Binding-site contacts:
Ligand atom O6 contacts residue ASP189 of chain 1.D at 2.9 Å (salt-bridge).
Ligand atom C3 contacts residue MG1 of chain 1.L at 3.0 Å.
Ligand atom C contacts residue MG1 of chain 1.L at 2.9 Å.
Ligand atom O2 contacts residue LYS161 of chain 1.D at 3.0 Å (salt-bridge).
Ligand atom O7 contacts residue LYS320 of chain 1.D at 3.1 Å (salt-bridge).
Ligand atom O7 contacts residue GLU53 of chain 2.A at 3.5 Å (salt-bridge).
Ligand atom O3 contacts residue KCX187 of chain 1.D at 2.4 Å (h-bond).
Ligand atom O6 contacts residue LYS163 of chain 1.D at 2.9 Å (salt-bridge).
Ligand atom O3P contacts residue LYS320 of chain 1.D at 2.9 Å (salt-bridge).
Ligand atom O3 contacts residue HIS280 of chain 1.D at 3.0 Å (h-bond).
Ligand atom P1 contacts residue THR58 of chain 2.A at 3.5 Å.
Ligand atom O2P contacts residue GLY389 of chain 1.D at 3.0 Å (h-bond).
Ligand atom O5P contacts residue LEU321 of chain 1.D at 3.3 Å.
Ligand atom O4 contacts residue SER365 of chain 1.D at 2.9 Å (h-bond).
Ligand atom O3P contacts residue GLY366 of chain 1.D at 3.5 Å.
Ligand atom O5P contacts residue ARG281 of chain 1.D at 3.0 Å (salt-bridge).
Ligand atom O6 contacts residue MG1 of chain 1.L at 2.1 Å.
Ligand atom C2 contacts residue MG1 of chain 1.L at 2.9 Å.
Ligand atom O1 contacts residue LYS161 of chain 1.D at 3.2 Å (salt-bridge).
Ligand atom O6 contacts residue GLU190 of chain 1.D at 3.0 Å (salt-bridge).
Ligand atom O3 contacts residue GLU190 of chain 1.D at 3.0 Å (salt-bridge).
Ligand atom O6P contacts residue SER365 of chain 1.D at 3.3 Å (h-bond).
Ligand atom O3 contacts residue MG1 of chain 1.L at 2.2 Å.
Ligand atom O2 contacts residue ASP189 of chain 1.D at 3.3 Å (salt-bridge).
Ligand atom O1P contacts residue LYS161 of chain 1.D at 3.3 Å.
Ligand atom C3 contacts residue KCX187 of chain 1.D at 3.0 Å.
Ligand atom O6P contacts residue HIS313 of chain 1.D at 2.8 Å (h-bond).
Ligand atom C contacts residue LYS161 of chain 1.D at 3.5 Å.
Ligand atom O2 contacts residue KCX187 of chain 1.D at 3.4 Å (h-bond).
Ligand atom O1P contacts residue THR58 of chain 2.A at 2.6 Å (h-bond).
Ligand atom O2 contacts residue THR159 of chain 1.D at 2.8 Å (h-bond).
Ligand atom O1P contacts residue GLY390 of chain 1.D at 2.8 Å (h-bond).
Ligand atom O3P contacts residue TRP59 of chain 2.A at 3.3 Å.
Ligand atom O5 contacts residue LEU321 of chain 1.D at 3.1 Å.
Ligand atom O4 contacts residue GLY366 of chain 1.D at 3.3 Å.
Ligand atom O6 contacts residue LYS161 of chain 1.D at 3.5 Å (salt-bridge).
Ligand atom O6 contacts residue ASN109 of chain 2.A at 3.1 Å (h-bond).
Ligand atom O4P contacts residue ARG281 of chain 1.D at 2.9 Å (salt-bridge).
Ligand atom O3P contacts residue GLY367 of chain 1.D at 2.9 Å (h-bond).
Ligand atom O2 contacts residue MG1 of chain 1.L at 2.4 Å.

A small-molecule ligand and the protein it binds are described below.
Small molecule (SMILES): O=C(O)[C@@](O)(COP(=O)(O)O)[C@H](O)[C@H](O)COP(=O)(O)O

Sequence of chain 1.D:
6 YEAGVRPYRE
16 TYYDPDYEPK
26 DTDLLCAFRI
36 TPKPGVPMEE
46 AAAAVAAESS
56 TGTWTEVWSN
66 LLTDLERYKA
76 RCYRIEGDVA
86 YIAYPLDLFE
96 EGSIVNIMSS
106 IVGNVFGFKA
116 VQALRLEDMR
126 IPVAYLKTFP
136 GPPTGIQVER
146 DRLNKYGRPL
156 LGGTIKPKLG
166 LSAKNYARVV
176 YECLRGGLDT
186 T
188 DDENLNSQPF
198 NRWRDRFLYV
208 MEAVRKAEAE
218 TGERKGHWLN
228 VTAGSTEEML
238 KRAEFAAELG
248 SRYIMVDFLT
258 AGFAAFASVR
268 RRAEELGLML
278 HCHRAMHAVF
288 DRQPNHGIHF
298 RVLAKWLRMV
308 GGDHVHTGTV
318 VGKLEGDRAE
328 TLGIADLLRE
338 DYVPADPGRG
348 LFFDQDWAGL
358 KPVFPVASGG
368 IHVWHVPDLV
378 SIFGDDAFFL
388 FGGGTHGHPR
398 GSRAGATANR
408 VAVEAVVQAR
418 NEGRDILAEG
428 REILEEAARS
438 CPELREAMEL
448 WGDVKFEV

Sequence of chain 2.A:
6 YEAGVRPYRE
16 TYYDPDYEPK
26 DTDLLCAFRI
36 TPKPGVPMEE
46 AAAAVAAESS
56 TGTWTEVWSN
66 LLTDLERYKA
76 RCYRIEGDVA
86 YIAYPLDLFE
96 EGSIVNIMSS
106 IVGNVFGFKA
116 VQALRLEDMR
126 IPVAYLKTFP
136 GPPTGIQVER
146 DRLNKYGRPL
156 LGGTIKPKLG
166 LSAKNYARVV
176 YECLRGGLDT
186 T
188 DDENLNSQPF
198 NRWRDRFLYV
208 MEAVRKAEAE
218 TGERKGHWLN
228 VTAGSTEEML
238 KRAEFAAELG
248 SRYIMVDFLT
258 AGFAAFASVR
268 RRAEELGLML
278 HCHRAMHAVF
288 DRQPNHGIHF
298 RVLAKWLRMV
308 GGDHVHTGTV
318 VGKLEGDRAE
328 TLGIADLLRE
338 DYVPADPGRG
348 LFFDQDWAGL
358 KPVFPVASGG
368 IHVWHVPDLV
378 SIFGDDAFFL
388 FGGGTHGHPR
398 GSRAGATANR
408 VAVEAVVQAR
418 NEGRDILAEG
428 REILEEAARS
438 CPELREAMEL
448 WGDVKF